Sequence of chain 1.B:
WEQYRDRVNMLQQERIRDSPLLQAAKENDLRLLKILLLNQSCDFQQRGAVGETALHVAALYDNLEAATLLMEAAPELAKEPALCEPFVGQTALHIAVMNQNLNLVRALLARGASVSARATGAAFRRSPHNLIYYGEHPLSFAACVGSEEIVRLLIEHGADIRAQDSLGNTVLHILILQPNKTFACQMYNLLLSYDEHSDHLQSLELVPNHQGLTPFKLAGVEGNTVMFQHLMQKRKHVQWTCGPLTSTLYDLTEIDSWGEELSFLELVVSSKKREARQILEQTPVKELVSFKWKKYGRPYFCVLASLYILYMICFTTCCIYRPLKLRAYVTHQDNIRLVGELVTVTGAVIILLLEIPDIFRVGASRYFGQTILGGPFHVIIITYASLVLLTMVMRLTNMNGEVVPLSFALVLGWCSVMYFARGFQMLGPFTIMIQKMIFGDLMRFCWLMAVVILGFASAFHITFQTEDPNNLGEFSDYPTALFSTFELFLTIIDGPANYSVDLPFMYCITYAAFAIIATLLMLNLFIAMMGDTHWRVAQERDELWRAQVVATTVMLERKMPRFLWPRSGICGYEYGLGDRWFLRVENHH

Binding-site contacts:
Ligand atom C5 contacts residue PHE425 of chain 1.C at 4.5 Å (hydrophobic).
Ligand atom CL4 contacts residue PHE425 of chain 1.C at 3.5 Å.
Ligand atom C1 contacts residue LEU460 of chain 1.C at 3.9 Å (hydrophobic).
Ligand atom C19 contacts residue ILE428 of chain 1.C at 4.2 Å (hydrophobic).
Ligand atom C13 contacts residue LEU460 of chain 1.C at 3.4 Å (hydrophobic).
Ligand atom C10 contacts residue ALA561 of chain 1.B at 4.2 Å (hydrophobic).
Ligand atom CL8 contacts residue CYS463 of chain 1.C at 3.9 Å.
Ligand atom CL4 contacts residue GLN483 of chain 1.C at 4.4 Å.
Ligand atom C14 contacts residue PHE425 of chain 1.C at 4.1 Å (hydrophobic).
Ligand atom C2 contacts residue LEU460 of chain 1.C at 3.4 Å (hydrophobic).
Ligand atom CL2 contacts residue PHE456 of chain 1.C at 3.5 Å.
Ligand atom O20 contacts residue LEU460 of chain 1.C at 4.1 Å.
Ligand atom CL8 contacts residue ILE565 of chain 1.B at 4.3 Å.
Ligand atom C9 contacts residue ALA561 of chain 1.B at 3.8 Å (hydrophobic).
Ligand atom CL4 contacts residue ILE482 of chain 1.C at 3.6 Å.
Ligand atom C8 contacts residue LEU460 of chain 1.C at 4.3 Å (hydrophobic).

Sequence of chain 1.C:
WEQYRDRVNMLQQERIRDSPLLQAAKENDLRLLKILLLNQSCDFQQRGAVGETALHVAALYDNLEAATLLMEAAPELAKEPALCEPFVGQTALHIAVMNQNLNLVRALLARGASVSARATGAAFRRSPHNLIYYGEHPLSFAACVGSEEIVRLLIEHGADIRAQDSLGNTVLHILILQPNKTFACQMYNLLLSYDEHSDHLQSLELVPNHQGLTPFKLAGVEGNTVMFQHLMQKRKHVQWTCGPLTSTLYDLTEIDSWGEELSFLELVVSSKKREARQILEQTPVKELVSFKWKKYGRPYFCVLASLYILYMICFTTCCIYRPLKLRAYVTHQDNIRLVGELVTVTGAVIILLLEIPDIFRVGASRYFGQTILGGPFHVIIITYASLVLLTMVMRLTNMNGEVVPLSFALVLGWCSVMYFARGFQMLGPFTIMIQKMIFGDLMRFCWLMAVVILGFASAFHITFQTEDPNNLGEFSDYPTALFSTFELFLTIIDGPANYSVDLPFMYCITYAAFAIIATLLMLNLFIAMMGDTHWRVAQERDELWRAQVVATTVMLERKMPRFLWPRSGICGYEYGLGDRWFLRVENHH

This small molecule binds to this protein.
Small molecule (SMILES): Clc1ccc(CO[C@@H](Cn2ccnc2)c2ccc(Cl)cc2Cl)cc1